The protein below binds the small molecule below.
Small molecule (SMILES): O=C(O)Cc1ccc(CCNS(=O)(=O)c2ccc(Cl)cc2)cc1

Sequence of chain 1.A:
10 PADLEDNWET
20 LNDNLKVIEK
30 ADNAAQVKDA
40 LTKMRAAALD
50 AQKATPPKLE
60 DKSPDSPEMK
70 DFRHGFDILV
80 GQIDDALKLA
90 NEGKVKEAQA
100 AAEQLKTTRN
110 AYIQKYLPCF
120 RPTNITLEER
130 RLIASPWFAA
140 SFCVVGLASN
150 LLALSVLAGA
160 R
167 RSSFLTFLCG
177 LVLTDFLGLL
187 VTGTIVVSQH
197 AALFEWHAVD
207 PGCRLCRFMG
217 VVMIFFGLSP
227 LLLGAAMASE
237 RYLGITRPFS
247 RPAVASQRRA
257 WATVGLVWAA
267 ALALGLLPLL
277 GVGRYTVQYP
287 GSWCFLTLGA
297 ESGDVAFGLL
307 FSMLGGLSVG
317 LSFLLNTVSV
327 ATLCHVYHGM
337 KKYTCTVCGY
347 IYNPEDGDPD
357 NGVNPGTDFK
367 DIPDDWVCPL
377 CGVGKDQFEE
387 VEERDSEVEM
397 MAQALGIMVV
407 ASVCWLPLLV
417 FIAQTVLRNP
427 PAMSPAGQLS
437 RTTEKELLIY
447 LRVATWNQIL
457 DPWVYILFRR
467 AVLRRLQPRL

Binding-site contacts:
Ligand atom C3 contacts residue VAL192 of chain 1.A at 3.6 Å (hydrophobic).
Ligand atom C9 contacts residue PHE222 of chain 1.A at 3.9 Å (hydrophobic).
Ligand atom C10 contacts residue MET219 of chain 1.A at 3.1 Å (hydrophobic).
Ligand atom C13 contacts residue THR451 of chain 1.A at 3.8 Å.
Ligand atom O3 contacts residue VAL192 of chain 1.A at 3.7 Å.
Ligand atom O contacts residue LEU185 of chain 1.A at 3.6 Å.
Ligand atom C4 contacts residue LEU447 of chain 1.A at 3.7 Å (hydrophobic).
Ligand atom C7 contacts residue THR451 of chain 1.A at 3.3 Å.
Ligand atom C11 contacts residue TRP411 of chain 1.A at 3.4 Å (hydrophobic).
Ligand atom C12 contacts residue LEU447 of chain 1.A at 3.6 Å (hydrophobic).
Ligand atom C14 contacts residue LEU444 of chain 1.A at 3.6 Å (hydrophobic).
Ligand atom C8 contacts residue GLN454 of chain 1.A at 3.9 Å.
Ligand atom C2 contacts residue LEU447 of chain 1.A at 3.7 Å (hydrophobic).
Ligand atom O contacts residue GLY184 of chain 1.A at 3.4 Å.
Ligand atom O1 contacts residue THR451 of chain 1.A at 3.3 Å.
Ligand atom CL contacts residue MET219 of chain 1.A at 3.5 Å.
Ligand atom CL contacts residue TRP411 of chain 1.A at 3.5 Å.
Ligand atom C12 contacts residue TRP411 of chain 1.A at 3.5 Å (hydrophobic).
Ligand atom C12 contacts residue MET219 of chain 1.A at 3.8 Å (hydrophobic).
Ligand atom CL contacts residue PHE291 of chain 1.A at 3.5 Å.
Ligand atom O contacts residue GLN454 of chain 1.A at 3.8 Å.
Ligand atom C14 contacts residue TRP289 of chain 1.A at 3.9 Å (hydrophobic).
Ligand atom C contacts residue THR451 of chain 1.A at 3.4 Å.
Ligand atom O2 contacts residue ARG448 of chain 1.A at 2.9 Å (salt-bridge).
Ligand atom C3 contacts residue LEU447 of chain 1.A at 3.6 Å (hydrophobic).
Ligand atom O3 contacts residue SER288 of chain 1.A at 2.7 Å (h-bond).
Ligand atom C3 contacts residue TRP289 of chain 1.A at 3.4 Å (hydrophobic).
Ligand atom O3 contacts residue HIS196 of chain 1.A at 2.8 Å (h-bond).
Ligand atom O1 contacts residue LEU185 of chain 1.A at 3.6 Å.
Ligand atom S contacts residue GLN454 of chain 1.A at 3.8 Å.
Ligand atom N contacts residue THR188 of chain 1.A at 2.8 Å (h-bond).
Ligand atom C7 contacts residue THR188 of chain 1.A at 3.6 Å.
Ligand atom O1 contacts residue GLN454 of chain 1.A at 2.9 Å (h-bond).
Ligand atom C6 contacts residue THR188 of chain 1.A at 3.3 Å.
Ligand atom C4 contacts residue VAL192 of chain 1.A at 3.3 Å (hydrophobic).
Ligand atom C10 contacts residue GLY223 of chain 1.A at 3.8 Å.
Ligand atom C14 contacts residue SER288 of chain 1.A at 3.6 Å.
Ligand atom C15 contacts residue SER288 of chain 1.A at 3.5 Å.
Ligand atom C10 contacts residue PHE222 of chain 1.A at 3.8 Å (hydrophobic).
Ligand atom C11 contacts residue MET219 of chain 1.A at 3.6 Å (hydrophobic).